Sequence of chain 10.D:
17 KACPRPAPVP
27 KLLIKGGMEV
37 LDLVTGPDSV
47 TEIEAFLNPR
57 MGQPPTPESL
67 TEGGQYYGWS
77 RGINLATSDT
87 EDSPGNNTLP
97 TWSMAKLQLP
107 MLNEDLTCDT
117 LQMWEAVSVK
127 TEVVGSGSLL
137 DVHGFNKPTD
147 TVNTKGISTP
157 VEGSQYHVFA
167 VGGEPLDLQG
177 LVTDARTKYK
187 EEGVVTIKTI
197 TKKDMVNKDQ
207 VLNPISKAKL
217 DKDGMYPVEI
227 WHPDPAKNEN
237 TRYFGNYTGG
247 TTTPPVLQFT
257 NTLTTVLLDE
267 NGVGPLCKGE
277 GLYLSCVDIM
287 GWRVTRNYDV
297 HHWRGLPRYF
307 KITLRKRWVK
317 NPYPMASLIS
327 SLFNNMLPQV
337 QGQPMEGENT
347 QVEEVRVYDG

Sequence of chain 10.E:
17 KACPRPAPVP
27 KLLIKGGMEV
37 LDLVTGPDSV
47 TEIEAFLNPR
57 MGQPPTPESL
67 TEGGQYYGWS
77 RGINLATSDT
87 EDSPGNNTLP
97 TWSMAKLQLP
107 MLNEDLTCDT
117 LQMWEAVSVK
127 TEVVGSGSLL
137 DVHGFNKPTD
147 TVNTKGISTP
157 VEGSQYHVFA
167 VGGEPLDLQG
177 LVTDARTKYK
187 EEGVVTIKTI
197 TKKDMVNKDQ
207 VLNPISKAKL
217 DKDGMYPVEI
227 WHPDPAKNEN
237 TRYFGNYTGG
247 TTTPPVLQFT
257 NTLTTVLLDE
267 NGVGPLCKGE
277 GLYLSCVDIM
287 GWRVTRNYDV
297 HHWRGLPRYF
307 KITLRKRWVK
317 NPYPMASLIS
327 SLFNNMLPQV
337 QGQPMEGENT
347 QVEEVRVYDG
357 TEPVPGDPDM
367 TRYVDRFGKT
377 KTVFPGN

Binding-site contacts:
Ligand atom C6 contacts residue ASN93 of chain 10.D at 3.4 Å.
Ligand atom O1A contacts residue ARG77 of chain 10.D at 2.7 Å (salt-bridge).
Ligand atom O4 contacts residue VAL296 of chain 10.D at 3.9 Å.
Ligand atom C8 contacts residue ARG77 of chain 10.D at 4.2 Å.
Ligand atom O8 contacts residue TYR72 of chain 10.D at 3.4 Å (h-bond).
Ligand atom C5 contacts residue TYR72 of chain 10.D at 3.5 Å (hydrophobic).
Ligand atom O1A contacts residue GLY78 of chain 10.D at 3.8 Å.
Ligand atom N5 contacts residue TYR72 of chain 10.D at 2.9 Å (h-bond).
Ligand atom O1B contacts residue ARG77 of chain 10.D at 2.4 Å (salt-bridge).
Ligand atom O4 contacts residue ARG77 of chain 10.D at 4.2 Å.
Ligand atom C5 contacts residue ASN93 of chain 10.D at 4.1 Å.
Ligand atom C4 contacts residue HIS298 of chain 10.D at 3.7 Å.
Ligand atom C6 contacts residue ASN80 of chain 10.D at 4.3 Å.
Ligand atom O1B contacts residue TYR72 of chain 10.D at 4.0 Å.
Ligand atom O4 contacts residue TYR72 of chain 10.D at 3.7 Å.
Ligand atom C3 contacts residue ARG77 of chain 10.D at 3.3 Å.
Ligand atom C4 contacts residue VAL296 of chain 10.D at 4.2 Å (hydrophobic).
Ligand atom O8 contacts residue ARG77 of chain 10.D at 3.5 Å (salt-bridge).
Ligand atom O4 contacts residue ASN80 of chain 10.D at 4.1 Å.
Ligand atom C4 contacts residue ARG77 of chain 10.D at 4.0 Å.
Ligand atom C3 contacts residue HIS298 of chain 10.D at 3.8 Å.
Ligand atom C2 contacts residue ARG77 of chain 10.D at 4.0 Å.
Ligand atom O4 contacts residue GLY78 of chain 10.D at 3.4 Å (h-bond).
Ligand atom C6 contacts residue TYR72 of chain 10.D at 3.7 Å (hydrophobic).
Ligand atom O1A contacts residue LYS186 of chain 10.D at 4.3 Å.
Ligand atom C1 contacts residue TYR72 of chain 10.D at 3.8 Å (hydrophobic).
Ligand atom O6 contacts residue ASN93 of chain 10.D at 3.6 Å (h-bond).
Ligand atom C3 contacts residue GLY78 of chain 10.D at 3.8 Å.
Ligand atom C4 contacts residue TYR72 of chain 10.D at 3.4 Å (hydrophobic).
Ligand atom O4 contacts residue HIS298 of chain 10.D at 2.7 Å (h-bond).
Ligand atom C3 contacts residue VAL296 of chain 10.D at 3.6 Å (hydrophobic).
Ligand atom O4 contacts residue THR291 of chain 10.D at 3.9 Å.
Ligand atom O1A contacts residue TYR72 of chain 10.D at 3.4 Å.
Ligand atom C4 contacts residue GLY78 of chain 10.D at 3.9 Å.
Ligand atom C2 contacts residue GLY78 of chain 10.D at 4.2 Å.
Ligand atom O3 contacts residue GLY78 of chain 10.D at 3.7 Å.
Ligand atom C11 contacts residue TYR72 of chain 10.D at 4.2 Å (hydrophobic).
Ligand atom C1 contacts residue ARG77 of chain 10.D at 3.1 Å.
Ligand atom C10 contacts residue TYR72 of chain 10.D at 4.0 Å (hydrophobic).
Ligand atom C6 contacts residue THR94 of chain 10.D at 4.3 Å.

The small molecule below binds the protein below.
Small molecule (SMILES): CC(=O)N[C@@H]1[C@@H](O[C@@H]2O[C@H](CO)[C@H](O)[C@H](O[C@]3(C(=O)O)C[C@H](O)[C@@H](NC(C)=O)[C@H]([C@H](O)[C@H](O)CO)O3)[C@H]2O)[C@H](O)[C@@H](CO[C@]2(C(=O)O)C[C@H](O)[C@@H](NC(C)=O)[C@H]([C@H](O)[C@H](O)CO)O2)O[C@H]1O